Binding-site contacts:
Ligand atom C4 contacts residue LYS14 of chain 1.Y at 4.5 Å.
Ligand atom N1 contacts residue ARG47 of chain 1.X at 4.5 Å.
Ligand atom O4 contacts residue LYS14 of chain 1.Y at 3.3 Å (salt-bridge).
Ligand atom C2 contacts residue GLN12 of chain 1.Y at 3.7 Å.
Ligand atom O3' contacts residue LEU992 of chain 1.J at 4.0 Å.
Ligand atom C5 contacts residue GLN12 of chain 1.Y at 4.5 Å.
Ligand atom C6 contacts residue ARG47 of chain 1.X at 3.7 Å.
Ligand atom C5 contacts residue ARG47 of chain 1.X at 3.5 Å.
Ligand atom C4 contacts residue ARG47 of chain 1.X at 4.0 Å.
Ligand atom C4 contacts residue GLU13 of chain 1.Y at 4.0 Å.
Ligand atom N3 contacts residue GLU10 of chain 1.Y at 4.3 Å.
Ligand atom C5 contacts residue GLU13 of chain 1.Y at 3.2 Å.
Ligand atom C1' contacts residue LEU11 of chain 1.Y at 4.3 Å (hydrophobic).
Ligand atom OP1 contacts residue GLU987 of chain 1.J at 4.1 Å.
Ligand atom O2 contacts residue GLN12 of chain 1.Y at 4.0 Å.
Ligand atom C6 contacts residue GLU13 of chain 1.Y at 3.9 Å.
Ligand atom N3 contacts residue GLN12 of chain 1.Y at 3.3 Å.
Ligand atom N1 contacts residue GLN12 of chain 1.Y at 4.3 Å.
Ligand atom O4 contacts residue ARG47 of chain 1.X at 4.5 Å.
Ligand atom O4 contacts residue GLU13 of chain 1.Y at 4.1 Å.
Ligand atom C4 contacts residue GLN12 of chain 1.Y at 3.7 Å.
Ligand atom O4 contacts residue GLN12 of chain 1.Y at 3.7 Å.

Sequence of chain 1.X:
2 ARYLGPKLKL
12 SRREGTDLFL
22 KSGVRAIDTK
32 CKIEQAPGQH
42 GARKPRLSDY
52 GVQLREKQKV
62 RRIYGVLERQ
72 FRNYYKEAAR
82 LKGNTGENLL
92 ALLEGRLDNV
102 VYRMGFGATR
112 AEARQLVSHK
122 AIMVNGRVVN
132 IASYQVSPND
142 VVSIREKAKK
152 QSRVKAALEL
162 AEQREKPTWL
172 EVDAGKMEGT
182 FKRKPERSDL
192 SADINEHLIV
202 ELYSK

A protein and the small-molecule ligand that binds it are described below.
Small molecule (SMILES): O=c1ccn([C@@H]2O[C@H](CO[P](=O)(O)O[C@H]3[C@@H](O)[C@H](n4ccc(=O)[nH]c4=O)O[C@@H]3CO[P](=O)(O)O[C@H]3[C@@H](O)[C@H](n4ccc(=O)[nH]c4=O)O[C@@H]3COP(=O)=O)[C@@H](O)[C@H]2O)c(=O)[nH]1

Sequence of chain 1.Y:
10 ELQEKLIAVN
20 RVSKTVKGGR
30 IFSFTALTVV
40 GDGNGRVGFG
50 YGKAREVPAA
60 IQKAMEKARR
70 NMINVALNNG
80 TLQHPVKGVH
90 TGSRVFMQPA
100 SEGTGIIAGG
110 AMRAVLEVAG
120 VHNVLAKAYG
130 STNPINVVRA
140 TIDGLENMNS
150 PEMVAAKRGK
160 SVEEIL

Sequence of chain 1.J:
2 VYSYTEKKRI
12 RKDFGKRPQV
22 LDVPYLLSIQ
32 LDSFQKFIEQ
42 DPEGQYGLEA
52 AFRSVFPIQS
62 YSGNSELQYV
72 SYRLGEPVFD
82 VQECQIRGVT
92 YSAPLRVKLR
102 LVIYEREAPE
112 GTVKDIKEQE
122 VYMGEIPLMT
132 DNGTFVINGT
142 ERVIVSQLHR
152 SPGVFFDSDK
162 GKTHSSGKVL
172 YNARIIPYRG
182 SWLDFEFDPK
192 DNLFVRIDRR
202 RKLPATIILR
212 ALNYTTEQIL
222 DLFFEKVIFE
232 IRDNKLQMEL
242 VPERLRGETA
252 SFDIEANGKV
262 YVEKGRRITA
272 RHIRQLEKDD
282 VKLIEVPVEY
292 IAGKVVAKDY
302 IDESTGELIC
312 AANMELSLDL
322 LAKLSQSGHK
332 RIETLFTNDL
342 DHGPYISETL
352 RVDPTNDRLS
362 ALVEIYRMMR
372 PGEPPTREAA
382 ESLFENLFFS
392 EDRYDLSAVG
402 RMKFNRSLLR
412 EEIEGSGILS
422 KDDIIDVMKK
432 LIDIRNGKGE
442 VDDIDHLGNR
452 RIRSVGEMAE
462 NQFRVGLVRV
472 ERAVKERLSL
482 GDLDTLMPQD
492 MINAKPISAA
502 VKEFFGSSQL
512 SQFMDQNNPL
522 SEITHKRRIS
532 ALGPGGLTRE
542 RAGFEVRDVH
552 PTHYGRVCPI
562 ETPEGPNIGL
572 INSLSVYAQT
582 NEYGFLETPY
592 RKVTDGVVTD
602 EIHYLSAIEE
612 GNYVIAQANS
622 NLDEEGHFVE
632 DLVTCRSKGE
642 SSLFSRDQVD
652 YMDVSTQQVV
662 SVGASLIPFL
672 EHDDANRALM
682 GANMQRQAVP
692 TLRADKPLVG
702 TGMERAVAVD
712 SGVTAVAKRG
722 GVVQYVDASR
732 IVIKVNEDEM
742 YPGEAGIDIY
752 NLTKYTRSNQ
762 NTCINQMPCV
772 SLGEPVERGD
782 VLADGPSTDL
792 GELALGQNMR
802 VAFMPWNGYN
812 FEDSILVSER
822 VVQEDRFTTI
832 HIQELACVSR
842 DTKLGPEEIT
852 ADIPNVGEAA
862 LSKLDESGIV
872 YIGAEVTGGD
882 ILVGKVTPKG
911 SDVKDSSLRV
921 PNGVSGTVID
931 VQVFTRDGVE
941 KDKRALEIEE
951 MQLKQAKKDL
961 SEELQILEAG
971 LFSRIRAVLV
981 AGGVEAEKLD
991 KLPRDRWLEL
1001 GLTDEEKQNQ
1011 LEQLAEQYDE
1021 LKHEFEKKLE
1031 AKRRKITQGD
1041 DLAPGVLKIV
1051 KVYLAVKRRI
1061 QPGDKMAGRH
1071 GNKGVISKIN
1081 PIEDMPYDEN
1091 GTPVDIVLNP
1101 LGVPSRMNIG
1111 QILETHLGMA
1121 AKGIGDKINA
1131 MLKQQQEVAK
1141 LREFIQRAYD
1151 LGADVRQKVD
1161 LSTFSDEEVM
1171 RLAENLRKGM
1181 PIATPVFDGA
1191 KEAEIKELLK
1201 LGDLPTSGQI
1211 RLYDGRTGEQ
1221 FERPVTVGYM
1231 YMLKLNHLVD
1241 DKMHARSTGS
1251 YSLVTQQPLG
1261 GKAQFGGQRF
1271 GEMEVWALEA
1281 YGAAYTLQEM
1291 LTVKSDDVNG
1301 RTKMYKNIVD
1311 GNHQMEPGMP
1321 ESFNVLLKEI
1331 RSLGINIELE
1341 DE